Binding-site contacts:
Ligand atom O6 contacts residue ASN195 of chain 1.A at 3.5 Å (h-bond).
Ligand atom O4B contacts residue GLN189 of chain 1.A at 3.5 Å (h-bond).
Ligand atom N7 contacts residue TYR184 of chain 1.A at 3.7 Å.
Ligand atom N1 contacts residue TYR184 of chain 1.A at 3.6 Å.
Ligand atom C8 contacts residue TYR184 of chain 1.A at 3.7 Å (hydrophobic).
Ligand atom C1A contacts residue TYR184 of chain 1.A at 4.4 Å (hydrophobic).
Ligand atom N9 contacts residue TYR184 of chain 1.A at 3.8 Å.
Ligand atom C2 contacts residue PHE181 of chain 1.A at 4.3 Å (hydrophobic).
Ligand atom O2A contacts residue ARG37 of chain 1.A at 3.8 Å.
Ligand atom O6 contacts residue TYR184 of chain 1.A at 3.7 Å.
Ligand atom C4 contacts residue TYR184 of chain 1.A at 3.7 Å (hydrophobic).
Ligand atom C5 contacts residue TYR184 of chain 1.A at 3.6 Å (hydrophobic).
Ligand atom N2 contacts residue TRP146 of chain 1.A at 4.0 Å.
Ligand atom N2 contacts residue ARG37 of chain 1.A at 4.2 Å.
Ligand atom C4 contacts residue ARG37 of chain 1.A at 4.0 Å.
Ligand atom N2 contacts residue PHE181 of chain 1.A at 3.9 Å.
Ligand atom C2 contacts residue ARG37 of chain 1.A at 3.7 Å.
Ligand atom C6 contacts residue ASN195 of chain 1.A at 4.4 Å.
Ligand atom C2 contacts residue TYR184 of chain 1.A at 3.6 Å (hydrophobic).
Ligand atom O13 contacts residue TYR184 of chain 1.A at 4.0 Å.
Ligand atom N1 contacts residue ARG37 of chain 1.A at 4.0 Å.
Ligand atom C5 contacts residue ARG37 of chain 1.A at 4.0 Å.
Ligand atom C2A contacts residue ARG37 of chain 1.A at 3.9 Å.
Ligand atom N3 contacts residue ARG37 of chain 1.A at 3.8 Å.
Ligand atom N7 contacts residue ARG37 of chain 1.A at 4.5 Å.
Ligand atom O4A contacts residue TYR184 of chain 1.A at 4.1 Å.
Ligand atom C6 contacts residue TYR184 of chain 1.A at 3.6 Å (hydrophobic).
Ligand atom N1 contacts residue PHE181 of chain 1.A at 3.8 Å.
Ligand atom C7 contacts residue TYR184 of chain 1.A at 3.6 Å (hydrophobic).
Ligand atom N3 contacts residue TYR184 of chain 1.A at 3.8 Å.
Ligand atom C5B contacts residue GLN189 of chain 1.A at 4.4 Å.
Ligand atom C4B contacts residue GLN189 of chain 1.A at 3.5 Å.
Ligand atom O33 contacts residue GLN189 of chain 1.A at 4.0 Å.
Ligand atom N2 contacts residue TYR184 of chain 1.A at 4.2 Å.
Ligand atom O22 contacts residue TYR184 of chain 1.A at 4.5 Å.
Ligand atom C6 contacts residue ARG37 of chain 1.A at 4.1 Å.

This protein binds this small molecule.
Small molecule (SMILES): C[n+]1cn([C@@H]2O[C@H](CO[P](=O)(O)O[P](=O)(O)O[P](=O)(O)OC[C@H]3O[C@@H](n4cnc5c(N)ncnc54)[C@H](O)[C@@H]3O)[C@@H](O)[C@H]2O)c2nc(N)[nH]c(=O)c21

Sequence of chain 1.A:
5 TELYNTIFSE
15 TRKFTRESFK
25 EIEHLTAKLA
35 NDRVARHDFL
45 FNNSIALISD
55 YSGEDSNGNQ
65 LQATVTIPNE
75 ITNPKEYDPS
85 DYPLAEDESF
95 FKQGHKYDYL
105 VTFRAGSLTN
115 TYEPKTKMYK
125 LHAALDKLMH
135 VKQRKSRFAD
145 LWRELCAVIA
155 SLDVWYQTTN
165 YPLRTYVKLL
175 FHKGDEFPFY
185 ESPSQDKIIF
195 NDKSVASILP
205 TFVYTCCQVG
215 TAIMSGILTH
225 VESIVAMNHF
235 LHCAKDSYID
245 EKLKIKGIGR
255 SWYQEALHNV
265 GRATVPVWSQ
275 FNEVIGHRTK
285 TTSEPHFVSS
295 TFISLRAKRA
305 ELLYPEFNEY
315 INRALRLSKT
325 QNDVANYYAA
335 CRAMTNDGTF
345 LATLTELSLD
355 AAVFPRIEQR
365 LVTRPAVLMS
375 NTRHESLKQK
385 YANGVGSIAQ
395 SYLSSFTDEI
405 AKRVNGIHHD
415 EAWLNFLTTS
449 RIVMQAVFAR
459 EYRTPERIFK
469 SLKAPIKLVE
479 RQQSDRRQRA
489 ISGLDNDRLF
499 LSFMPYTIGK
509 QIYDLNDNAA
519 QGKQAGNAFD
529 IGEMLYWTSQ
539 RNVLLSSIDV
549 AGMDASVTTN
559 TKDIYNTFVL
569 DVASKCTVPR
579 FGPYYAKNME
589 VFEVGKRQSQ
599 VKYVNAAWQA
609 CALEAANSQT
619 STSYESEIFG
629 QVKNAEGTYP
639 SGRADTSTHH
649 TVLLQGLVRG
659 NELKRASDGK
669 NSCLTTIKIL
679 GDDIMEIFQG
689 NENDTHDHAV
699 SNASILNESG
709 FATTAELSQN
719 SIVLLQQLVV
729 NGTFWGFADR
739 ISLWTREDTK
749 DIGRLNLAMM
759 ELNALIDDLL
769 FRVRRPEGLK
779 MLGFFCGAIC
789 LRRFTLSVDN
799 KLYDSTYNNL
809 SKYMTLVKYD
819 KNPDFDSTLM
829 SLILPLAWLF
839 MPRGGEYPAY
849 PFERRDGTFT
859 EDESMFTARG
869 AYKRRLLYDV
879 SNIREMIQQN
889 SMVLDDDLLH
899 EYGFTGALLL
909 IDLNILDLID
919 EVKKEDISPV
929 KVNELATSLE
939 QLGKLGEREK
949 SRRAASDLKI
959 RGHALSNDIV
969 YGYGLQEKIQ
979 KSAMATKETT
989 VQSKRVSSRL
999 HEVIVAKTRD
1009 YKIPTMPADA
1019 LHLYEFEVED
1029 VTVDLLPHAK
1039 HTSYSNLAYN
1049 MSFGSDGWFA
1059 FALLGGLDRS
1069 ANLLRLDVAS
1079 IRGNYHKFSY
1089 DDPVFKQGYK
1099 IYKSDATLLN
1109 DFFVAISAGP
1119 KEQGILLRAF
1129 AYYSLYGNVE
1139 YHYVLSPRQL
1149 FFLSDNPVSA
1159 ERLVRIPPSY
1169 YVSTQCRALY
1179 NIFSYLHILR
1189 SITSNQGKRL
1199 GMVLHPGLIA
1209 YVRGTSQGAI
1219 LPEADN